Binding-site contacts:
Ligand atom C4 contacts residue LYS61 of chain 4.E at 3.7 Å.
Ligand atom OP1 contacts residue LYS43 of chain 4.E at 2.9 Å (salt-bridge).
Ligand atom N6 contacts residue THR45 of chain 4.E at 2.5 Å (h-bond).
Ligand atom C6 contacts residue VAL29 of chain 4.E at 4.1 Å (hydrophobic).
Ligand atom C5 contacts residue VAL29 of chain 4.E at 4.0 Å (hydrophobic).
Ligand atom P contacts residue TYR85 of chain 4.E at 3.7 Å.
Ligand atom N9 contacts residue TYR85 of chain 4.E at 4.0 Å.
Ligand atom N1 contacts residue THR59 of chain 4.E at 3.5 Å.
Ligand atom OP2 contacts residue GLU63 of chain 4.E at 3.6 Å (salt-bridge).
Ligand atom C5 contacts residue THR45 of chain 4.E at 3.1 Å.
Ligand atom N6 contacts residue THR59 of chain 4.E at 2.8 Å (h-bond).
Ligand atom C5 contacts residue TYR85 of chain 4.E at 3.5 Å (hydrophobic).
Ligand atom C5' contacts residue TYR85 of chain 4.E at 4.0 Å (hydrophobic).
Ligand atom N9 contacts residue LYS61 of chain 4.E at 3.7 Å.
Ligand atom N7 contacts residue LYS61 of chain 4.E at 3.7 Å.
Ligand atom C6 contacts residue THR59 of chain 4.E at 3.6 Å.
Ligand atom C8 contacts residue TYR85 of chain 4.E at 3.8 Å (hydrophobic).
Ligand atom OP1 contacts residue TYR85 of chain 4.E at 3.5 Å (h-bond).
Ligand atom N7 contacts residue THR45 of chain 4.E at 2.5 Å (h-bond).
Ligand atom N1 contacts residue TYR85 of chain 4.E at 3.5 Å.
Ligand atom C6 contacts residue TYR85 of chain 4.E at 3.4 Å (hydrophobic).
Ligand atom N6 contacts residue SER47 of chain 4.E at 4.1 Å.
Ligand atom C5 contacts residue LYS61 of chain 4.E at 3.7 Å.
Ligand atom N7 contacts residue TYR85 of chain 4.E at 3.7 Å.
Ligand atom N6 contacts residue CYS46 of chain 4.E at 3.4 Å (h-bond).
Ligand atom C8 contacts residue THR45 of chain 4.E at 3.8 Å.
Ligand atom C6 contacts residue SER47 of chain 4.E at 3.9 Å.
Ligand atom C4 contacts residue TYR85 of chain 4.E at 3.8 Å (hydrophobic).
Ligand atom C2 contacts residue SER47 of chain 4.E at 3.4 Å.
Ligand atom C8 contacts residue LYS61 of chain 4.E at 3.7 Å.
Ligand atom OP2 contacts residue LYS43 of chain 4.E at 2.7 Å (salt-bridge).
Ligand atom N6 contacts residue THR91 of chain 50.E at 3.5 Å (h-bond).
Ligand atom N6 contacts residue TYR85 of chain 4.E at 3.4 Å.
Ligand atom O6 contacts residue LYS61 of chain 4.E at 3.0 Å (salt-bridge).
Ligand atom P contacts residue LYS43 of chain 4.E at 3.2 Å.
Ligand atom N6 contacts residue LYS61 of chain 4.E at 4.1 Å.
Ligand atom C2 contacts residue THR59 of chain 4.E at 4.1 Å.
Ligand atom N1 contacts residue SER47 of chain 4.E at 2.9 Å (h-bond).
Ligand atom C6 contacts residue LYS61 of chain 4.E at 3.8 Å.
Ligand atom C6 contacts residue THR45 of chain 4.E at 3.1 Å.

Sequence of chain 50.E:
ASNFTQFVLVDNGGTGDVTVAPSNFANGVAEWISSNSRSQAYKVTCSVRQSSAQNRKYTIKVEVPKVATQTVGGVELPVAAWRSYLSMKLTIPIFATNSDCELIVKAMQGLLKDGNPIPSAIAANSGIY

Sequence of chain 4.E:
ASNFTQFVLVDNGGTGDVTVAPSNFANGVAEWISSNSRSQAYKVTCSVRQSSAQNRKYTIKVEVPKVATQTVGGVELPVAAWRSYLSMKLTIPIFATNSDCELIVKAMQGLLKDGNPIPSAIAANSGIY

This small molecule binds to this protein.
Small molecule (SMILES): Nc1nc(=O)c2ncn([C@@H]3O[C@H](CO[P](=O)(O)O[C@H]4[C@@H](O)[C@H](n5cnc6c(N)ncnc65)O[C@@H]4CO[P](=O)(O)O[C@@H]4[C@@H](O)[C@H](n5cnc6c(N)ncnc65)O[C@@H]4COP(=O)=O)[C@@H](O)[C@H]3O)c2[nH]1